Binding-site contacts:
Ligand atom F13 contacts residue ASN99 of chain 1.A at 3.3 Å.
Ligand atom C19 contacts residue ASN44 of chain 1.A at 3.5 Å.
Ligand atom F12 contacts residue ASP95 of chain 1.A at 3.1 Å.
Ligand atom N29 contacts residue ALA48 of chain 1.A at 3.4 Å.
Ligand atom C28 contacts residue ALA48 of chain 1.A at 3.7 Å (hydrophobic).
Ligand atom C34 contacts residue MET91 of chain 1.A at 3.7 Å (hydrophobic).
Ligand atom N32 contacts residue THR177 of chain 1.A at 3.6 Å.
Ligand atom C26 contacts residue MET91 of chain 1.A at 3.7 Å (hydrophobic).
Ligand atom C30 contacts residue MET91 of chain 1.A at 3.5 Å (hydrophobic).
Ligand atom C37 contacts residue PHE131 of chain 1.A at 3.4 Å (hydrophobic).
Ligand atom O23 contacts residue ASN44 of chain 1.A at 3.5 Å (h-bond).
Ligand atom C39 contacts residue LEU100 of chain 1.A at 3.7 Å (hydrophobic).
Ligand atom C35 contacts residue LEU100 of chain 1.A at 3.8 Å (hydrophobic).
Ligand atom C5 contacts residue ASP95 of chain 1.A at 3.2 Å.
Ligand atom C37 contacts residue TYR132 of chain 1.A at 3.7 Å (hydrophobic).
Ligand atom C33 contacts residue LEU100 of chain 1.A at 3.8 Å (hydrophobic).
Ligand atom C5 contacts residue LEU100 of chain 1.A at 3.8 Å (hydrophobic).
Ligand atom C36 contacts residue PHE131 of chain 1.A at 3.6 Å (hydrophobic).
Ligand atom C30 contacts residue GLY90 of chain 1.A at 3.4 Å.
Ligand atom C2 contacts residue MET91 of chain 1.A at 3.6 Å (hydrophobic).
Ligand atom C33 contacts residue PHE131 of chain 1.A at 3.6 Å (hydrophobic).
Ligand atom C4 contacts residue LEU100 of chain 1.A at 3.5 Å (hydrophobic).
Ligand atom N29 contacts residue THR177 of chain 1.A at 3.6 Å (h-bond).
Ligand atom C6 contacts residue ASP95 of chain 1.A at 3.2 Å.
Ligand atom F12 contacts residue ASN99 of chain 1.A at 3.3 Å.
Ligand atom C28 contacts residue GLY90 of chain 1.A at 3.6 Å.
Ligand atom C36 contacts residue LEU100 of chain 1.A at 3.8 Å (hydrophobic).
Ligand atom F13 contacts residue ASP95 of chain 1.A at 3.1 Å.
Ligand atom F12 contacts residue LEU100 of chain 1.A at 3.4 Å.
Ligand atom C38 contacts residue LEU100 of chain 1.A at 3.8 Å (hydrophobic).
Ligand atom C38 contacts residue TRP155 of chain 1.A at 3.7 Å (hydrophobic).
Ligand atom N32 contacts residue ASP86 of chain 1.A at 2.8 Å (salt-bridge).
Ligand atom C37 contacts residue LEU100 of chain 1.A at 3.8 Å (hydrophobic).
Ligand atom C38 contacts residue PHE131 of chain 1.A at 3.5 Å (hydrophobic).
Ligand atom C15 contacts residue ASN44 of chain 1.A at 3.7 Å.
Ligand atom C40 contacts residue LEU100 of chain 1.A at 3.7 Å (hydrophobic).
Ligand atom C39 contacts residue TRP155 of chain 1.A at 3.5 Å (hydrophobic).
Ligand atom O10 contacts residue ILE89 of chain 1.A at 3.2 Å.
Ligand atom C39 contacts residue PHE131 of chain 1.A at 3.7 Å (hydrophobic).
Ligand atom C35 contacts residue PHE131 of chain 1.A at 3.8 Å (hydrophobic).

Sequence of chain 1.A:
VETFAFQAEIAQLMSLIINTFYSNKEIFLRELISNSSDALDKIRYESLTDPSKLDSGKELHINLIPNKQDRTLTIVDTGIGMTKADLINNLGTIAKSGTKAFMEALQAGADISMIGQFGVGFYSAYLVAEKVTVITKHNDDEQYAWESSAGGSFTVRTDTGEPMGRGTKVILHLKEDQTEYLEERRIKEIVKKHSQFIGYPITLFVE

The protein below binds the small molecule below.
Small molecule (SMILES): CN1CCN(S(=O)(=O)c2cc(F)c(F)cc2-c2ccc3nc(N)nc(C(=O)N4Cc5ccccc5C4)c3c2)CC1